Binding-site contacts:
Ligand atom C3 contacts residue MET76 of chain 1.A at 4.0 Å (hydrophobic).
Ligand atom C5 contacts residue PHE95 of chain 1.A at 3.7 Å (hydrophobic).
Ligand atom O3 contacts residue MET80 of chain 1.A at 3.6 Å.
Ligand atom C12 contacts residue LEU35 of chain 1.A at 3.4 Å (hydrophobic).
Ligand atom C16 contacts residue LEU32 of chain 1.A at 3.8 Å (hydrophobic).
Ligand atom C19 contacts residue MET76 of chain 1.A at 3.6 Å (hydrophobic).
Ligand atom C13 contacts residue ASN36 of chain 1.A at 3.7 Å.
Ligand atom C1 contacts residue LEU35 of chain 1.A at 3.9 Å (hydrophobic).
Ligand atom O3 contacts residue LEU38 of chain 1.A at 4.0 Å.
Ligand atom C17 contacts residue LEU32 of chain 1.A at 3.7 Å (hydrophobic).
Ligand atom C4 contacts residue MET76 of chain 1.A at 3.9 Å (hydrophobic).
Ligand atom C16 contacts residue PHE207 of chain 1.A at 4.0 Å (hydrophobic).
Ligand atom C17 contacts residue ASN36 of chain 1.A at 3.3 Å.
Ligand atom O17 contacts residue PHE222 of chain 1.A at 4.1 Å.
Ligand atom O17 contacts residue LEU211 of chain 1.A at 4.1 Å.
Ligand atom C18 contacts residue MET73 of chain 1.A at 3.8 Å (hydrophobic).
Ligand atom C1 contacts residue GLY39 of chain 1.A at 4.0 Å.
Ligand atom C4 contacts residue PHE95 of chain 1.A at 3.8 Å (hydrophobic).
Ligand atom C18 contacts residue THR208 of chain 1.A at 3.2 Å.
Ligand atom O3 contacts residue PHE95 of chain 1.A at 3.7 Å.
Ligand atom C16 contacts residue MET111 of chain 1.A at 4.1 Å (hydrophobic).
Ligand atom O3 contacts residue GLN42 of chain 1.A at 3.5 Å (h-bond).
Ligand atom C2 contacts residue GLN42 of chain 1.A at 3.2 Å.
Ligand atom C6 contacts residue VAL77 of chain 1.A at 4.1 Å (hydrophobic).
Ligand atom C6 contacts residue PHE95 of chain 1.A at 3.9 Å (hydrophobic).
Ligand atom O17 contacts residue THR208 of chain 1.A at 2.8 Å (h-bond).
Ligand atom C15 contacts residue MET111 of chain 1.A at 3.8 Å (hydrophobic).
Ligand atom C17 contacts residue THR208 of chain 1.A at 3.8 Å.
Ligand atom C2 contacts residue LEU38 of chain 1.A at 4.0 Å (hydrophobic).
Ligand atom O3 contacts residue ARG83 of chain 1.A at 2.9 Å (salt-bridge).
Ligand atom C16 contacts residue THR208 of chain 1.A at 3.9 Å.
Ligand atom C3 contacts residue GLN42 of chain 1.A at 3.8 Å.
Ligand atom C12 contacts residue ASN36 of chain 1.A at 3.2 Å.
Ligand atom C9 contacts residue LEU35 of chain 1.A at 4.0 Å (hydrophobic).
Ligand atom C2 contacts residue MET76 of chain 1.A at 4.0 Å (hydrophobic).
Ligand atom O17 contacts residue ASN36 of chain 1.A at 2.7 Å (h-bond).
Ligand atom C15 contacts residue LEU204 of chain 1.A at 3.9 Å (hydrophobic).
Ligand atom O3 contacts residue MET76 of chain 1.A at 3.9 Å.
Ligand atom C3 contacts residue PHE95 of chain 1.A at 3.9 Å (hydrophobic).
Ligand atom C11 contacts residue LEU35 of chain 1.A at 3.3 Å (hydrophobic).

Sequence of chain 1.A:
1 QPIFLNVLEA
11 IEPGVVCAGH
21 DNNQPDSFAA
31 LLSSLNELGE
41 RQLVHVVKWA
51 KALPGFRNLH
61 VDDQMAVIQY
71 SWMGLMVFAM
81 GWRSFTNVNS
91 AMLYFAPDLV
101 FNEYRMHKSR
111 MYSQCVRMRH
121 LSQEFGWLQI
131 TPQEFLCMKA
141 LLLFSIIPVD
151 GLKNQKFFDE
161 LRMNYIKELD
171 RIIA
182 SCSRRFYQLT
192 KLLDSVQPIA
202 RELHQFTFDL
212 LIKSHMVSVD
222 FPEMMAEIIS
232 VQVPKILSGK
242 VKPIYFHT

The small molecule below binds the protein below.
Small molecule (SMILES): C[C@]12CCC(=O)C[C@@H]1CC[C@@H]1[C@@H]2CC[C@]2(C)[C@@H](O)CC[C@@H]12